Sequence of chain 1.G:
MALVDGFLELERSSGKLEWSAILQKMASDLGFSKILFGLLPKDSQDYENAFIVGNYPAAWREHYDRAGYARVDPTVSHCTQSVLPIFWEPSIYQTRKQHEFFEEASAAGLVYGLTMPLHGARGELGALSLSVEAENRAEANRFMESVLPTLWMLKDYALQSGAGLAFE

Binding-site contacts:
Ligand atom O19 contacts residue TYR56 of chain 1.G at 3.5 Å.
Ligand atom CL31 contacts residue ALA50 of chain 1.G at 3.4 Å.
Ligand atom C7 contacts residue ASP73 of chain 1.G at 3.5 Å.
Ligand atom O22 contacts residue LEU36 of chain 1.G at 3.4 Å.
Ligand atom C3 contacts residue TYR64 of chain 1.G at 3.5 Å (hydrophobic).
Ligand atom C13 contacts residue TYR93 of chain 1.G at 3.3 Å (hydrophobic).
Ligand atom O18 contacts residue TYR56 of chain 1.G at 3.8 Å.
Ligand atom O17 contacts residue SER129 of chain 1.G at 3.2 Å (h-bond).
Ligand atom N16 contacts residue TYR56 of chain 1.G at 3.8 Å.
Ligand atom C12 contacts residue TRP88 of chain 1.G at 3.3 Å (hydrophobic).
Ligand atom O19 contacts residue TRP60 of chain 1.G at 3.2 Å (h-bond).
Ligand atom C29 contacts residue TYR47 of chain 1.G at 3.6 Å (hydrophobic).
Ligand atom C9 contacts residue SER129 of chain 1.G at 3.7 Å.
Ligand atom C11 contacts residue THR75 of chain 1.G at 3.5 Å.
Ligand atom O22 contacts residue GLY38 of chain 1.G at 3.6 Å.
Ligand atom N8 contacts residue THR75 of chain 1.G at 3.7 Å.
Ligand atom BR24 contacts residue TYR64 of chain 1.G at 3.6 Å.
Ligand atom CL31 contacts residue LEU39 of chain 1.G at 3.6 Å.
Ligand atom BR23 contacts residue TYR47 of chain 1.G at 3.4 Å.
Ligand atom O18 contacts residue LEU110 of chain 1.G at 2.9 Å.
Ligand atom O17 contacts residue TYR56 of chain 1.G at 2.8 Å (h-bond).
Ligand atom C26 contacts residue ALA127 of chain 1.G at 3.5 Å (hydrophobic).
Ligand atom C6 contacts residue TYR64 of chain 1.G at 3.7 Å (hydrophobic).
Ligand atom C4 contacts residue LEU36 of chain 1.G at 3.7 Å (hydrophobic).
Ligand atom C29 contacts residue GLY126 of chain 1.G at 3.6 Å.
Ligand atom C11 contacts residue THR115 of chain 1.G at 3.8 Å.
Ligand atom N16 contacts residue TRP60 of chain 1.G at 3.5 Å (h-bond).
Ligand atom O18 contacts residue TRP60 of chain 1.G at 3.0 Å (h-bond).
Ligand atom C12 contacts residue THR75 of chain 1.G at 3.6 Å.
Ligand atom CL31 contacts residue GLY38 of chain 1.G at 3.5 Å.
Ligand atom N8 contacts residue ASP73 of chain 1.G at 2.7 Å (salt-bridge).
Ligand atom C1 contacts residue TYR64 of chain 1.G at 3.7 Å (hydrophobic).
Ligand atom C5 contacts residue TYR64 of chain 1.G at 3.5 Å (hydrophobic).
Ligand atom C28 contacts residue TYR47 of chain 1.G at 3.6 Å (hydrophobic).
Ligand atom C13 contacts residue TRP88 of chain 1.G at 3.7 Å (hydrophobic).
Ligand atom C11 contacts residue TRP88 of chain 1.G at 3.6 Å (hydrophobic).
Ligand atom C9 contacts residue ASP73 of chain 1.G at 3.7 Å.
Ligand atom C2 contacts residue TYR64 of chain 1.G at 3.6 Å (hydrophobic).
Ligand atom C4 contacts residue TYR64 of chain 1.G at 3.6 Å (hydrophobic).
Ligand atom O19 contacts residue TYR64 of chain 1.G at 3.8 Å.

The protein below binds the small molecule below.
Small molecule (SMILES): O=C(Oc1c(Br)cc(Br)cc1CNC(=O)c1ccccc1[N+](=O)[O-])c1ccccc1Cl